A protein and the small-molecule ligand that binds it are described below.
Small molecule (SMILES): CC(=O)N[C@@H]1[C@@H](O)[C@H](O)[C@@H](CO)O[C@H]1O

Binding-site contacts:
Ligand atom N2 contacts residue ASN61 of chain 1.A at 2.9 Å (h-bond).
Ligand atom C3 contacts residue ASN61 of chain 1.A at 3.8 Å.
Ligand atom N2 contacts residue PRO631 of chain 1.A at 4.0 Å.
Ligand atom O3 contacts residue PRO631 of chain 1.A at 3.4 Å.
Ligand atom C4 contacts residue ASN61 of chain 1.A at 4.2 Å.
Ligand atom C7 contacts residue ASN61 of chain 1.A at 3.4 Å.
Ligand atom C5 contacts residue ASN61 of chain 1.A at 3.7 Å.
Ligand atom C8 contacts residue PRO631 of chain 1.A at 3.7 Å (hydrophobic).
Ligand atom O7 contacts residue SER60 of chain 1.A at 3.9 Å.
Ligand atom C2 contacts residue ASN61 of chain 1.A at 2.5 Å.
Ligand atom N2 contacts residue PHE59 of chain 1.A at 4.4 Å.
Ligand atom C7 contacts residue PRO631 of chain 1.A at 3.6 Å (hydrophobic).
Ligand atom C7 contacts residue PHE59 of chain 1.A at 4.0 Å (hydrophobic).
Ligand atom O7 contacts residue PRO631 of chain 1.A at 3.8 Å.
Ligand atom C1 contacts residue ASN61 of chain 1.A at 1.4 Å.
Ligand atom C2 contacts residue PRO631 of chain 1.A at 4.5 Å (hydrophobic).
Ligand atom O7 contacts residue PHE59 of chain 1.A at 3.0 Å (h-bond).
Ligand atom O5 contacts residue ASN61 of chain 1.A at 2.4 Å (h-bond).
Ligand atom C8 contacts residue ASN61 of chain 1.A at 3.4 Å.
Ligand atom O7 contacts residue ASN61 of chain 1.A at 4.2 Å.

Sequence of chain 1.A:
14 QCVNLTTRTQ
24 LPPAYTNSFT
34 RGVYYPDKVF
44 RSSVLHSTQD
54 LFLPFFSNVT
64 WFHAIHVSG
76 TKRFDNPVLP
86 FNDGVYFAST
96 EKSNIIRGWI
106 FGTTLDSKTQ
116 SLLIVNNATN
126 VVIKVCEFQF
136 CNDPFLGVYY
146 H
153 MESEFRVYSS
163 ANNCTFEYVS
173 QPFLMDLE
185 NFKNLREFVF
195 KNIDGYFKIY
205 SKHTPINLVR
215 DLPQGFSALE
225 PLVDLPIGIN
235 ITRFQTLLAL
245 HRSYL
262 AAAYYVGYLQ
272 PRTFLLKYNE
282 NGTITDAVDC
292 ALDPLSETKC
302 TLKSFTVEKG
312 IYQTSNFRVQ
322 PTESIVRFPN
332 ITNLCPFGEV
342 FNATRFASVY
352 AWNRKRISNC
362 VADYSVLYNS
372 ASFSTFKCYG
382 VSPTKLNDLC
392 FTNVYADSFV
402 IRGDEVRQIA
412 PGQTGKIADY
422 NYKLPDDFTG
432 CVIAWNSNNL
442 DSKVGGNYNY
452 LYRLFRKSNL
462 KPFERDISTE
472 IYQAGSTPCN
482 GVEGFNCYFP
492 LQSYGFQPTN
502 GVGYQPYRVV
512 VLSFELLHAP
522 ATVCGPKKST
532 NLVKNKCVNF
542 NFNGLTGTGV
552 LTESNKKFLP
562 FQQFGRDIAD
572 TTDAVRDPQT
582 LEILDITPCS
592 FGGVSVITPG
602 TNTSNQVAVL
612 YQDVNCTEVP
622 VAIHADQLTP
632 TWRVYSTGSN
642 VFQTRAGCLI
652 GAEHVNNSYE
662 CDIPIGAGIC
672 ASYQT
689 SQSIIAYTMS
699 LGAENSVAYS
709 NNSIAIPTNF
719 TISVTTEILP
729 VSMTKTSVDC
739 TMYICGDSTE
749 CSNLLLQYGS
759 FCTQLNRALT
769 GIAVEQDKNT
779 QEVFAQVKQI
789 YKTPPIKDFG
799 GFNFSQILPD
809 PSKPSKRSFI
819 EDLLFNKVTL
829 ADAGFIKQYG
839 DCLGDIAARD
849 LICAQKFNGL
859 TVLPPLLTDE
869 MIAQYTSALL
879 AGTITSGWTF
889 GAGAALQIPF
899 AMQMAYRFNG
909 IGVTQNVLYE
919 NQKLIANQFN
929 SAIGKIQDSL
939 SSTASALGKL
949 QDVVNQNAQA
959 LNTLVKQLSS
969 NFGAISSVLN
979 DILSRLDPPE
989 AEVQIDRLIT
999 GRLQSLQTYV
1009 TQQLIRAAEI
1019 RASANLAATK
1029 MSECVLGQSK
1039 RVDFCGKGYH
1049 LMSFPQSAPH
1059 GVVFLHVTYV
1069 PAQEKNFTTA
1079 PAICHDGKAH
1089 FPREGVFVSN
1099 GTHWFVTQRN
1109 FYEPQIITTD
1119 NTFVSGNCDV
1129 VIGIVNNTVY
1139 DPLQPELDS